Sequence of chain 1.A:
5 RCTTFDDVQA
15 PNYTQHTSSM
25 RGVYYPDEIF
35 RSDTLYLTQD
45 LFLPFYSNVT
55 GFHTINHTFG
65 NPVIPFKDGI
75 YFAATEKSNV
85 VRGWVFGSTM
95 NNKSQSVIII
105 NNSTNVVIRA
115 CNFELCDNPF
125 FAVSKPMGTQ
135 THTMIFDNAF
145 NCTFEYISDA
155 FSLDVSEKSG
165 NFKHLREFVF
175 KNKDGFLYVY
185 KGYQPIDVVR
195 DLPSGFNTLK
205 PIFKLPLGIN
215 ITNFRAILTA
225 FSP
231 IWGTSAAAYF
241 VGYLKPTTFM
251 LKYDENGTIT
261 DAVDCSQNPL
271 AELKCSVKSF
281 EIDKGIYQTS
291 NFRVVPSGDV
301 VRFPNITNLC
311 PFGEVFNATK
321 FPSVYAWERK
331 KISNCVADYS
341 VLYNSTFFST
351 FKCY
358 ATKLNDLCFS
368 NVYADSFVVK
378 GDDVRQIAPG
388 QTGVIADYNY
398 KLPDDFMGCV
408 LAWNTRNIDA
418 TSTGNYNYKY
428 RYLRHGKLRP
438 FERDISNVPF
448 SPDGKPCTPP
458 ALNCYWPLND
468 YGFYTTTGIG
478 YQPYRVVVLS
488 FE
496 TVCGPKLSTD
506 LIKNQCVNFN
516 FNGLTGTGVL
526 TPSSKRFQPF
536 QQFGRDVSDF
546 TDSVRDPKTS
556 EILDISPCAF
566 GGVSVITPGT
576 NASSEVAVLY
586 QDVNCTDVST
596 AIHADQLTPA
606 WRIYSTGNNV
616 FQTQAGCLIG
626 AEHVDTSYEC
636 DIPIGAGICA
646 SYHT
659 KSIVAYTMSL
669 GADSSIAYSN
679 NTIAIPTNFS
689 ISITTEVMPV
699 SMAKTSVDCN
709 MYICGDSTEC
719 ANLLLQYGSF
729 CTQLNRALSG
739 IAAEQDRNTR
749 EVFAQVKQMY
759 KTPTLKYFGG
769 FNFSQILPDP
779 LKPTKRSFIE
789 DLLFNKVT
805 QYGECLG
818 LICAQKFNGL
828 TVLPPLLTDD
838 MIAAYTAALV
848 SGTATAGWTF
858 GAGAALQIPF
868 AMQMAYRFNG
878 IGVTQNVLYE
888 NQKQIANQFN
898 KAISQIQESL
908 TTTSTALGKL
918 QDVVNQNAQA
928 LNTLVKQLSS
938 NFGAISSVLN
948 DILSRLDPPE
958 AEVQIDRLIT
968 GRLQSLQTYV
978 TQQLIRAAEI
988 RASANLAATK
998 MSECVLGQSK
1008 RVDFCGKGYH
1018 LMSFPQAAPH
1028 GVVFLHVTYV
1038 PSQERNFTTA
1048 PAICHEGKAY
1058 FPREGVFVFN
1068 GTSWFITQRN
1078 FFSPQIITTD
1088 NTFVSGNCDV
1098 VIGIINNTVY

The small molecule below binds the protein below.
Small molecule (SMILES): CC(=O)N[C@H]1[C@H](O[C@H]2[C@H](O)[C@@H](NC(C)=O)CO[C@@H]2CO)O[C@H](CO)[C@@H](O[C@@H]2O[C@H](CO)[C@@H](O)[C@H](O[C@H]3O[C@H](CO)[C@@H](O)[C@H](O)[C@@H]3O)[C@@H]2O)[C@@H]1O

Sequence of chain 1.B:
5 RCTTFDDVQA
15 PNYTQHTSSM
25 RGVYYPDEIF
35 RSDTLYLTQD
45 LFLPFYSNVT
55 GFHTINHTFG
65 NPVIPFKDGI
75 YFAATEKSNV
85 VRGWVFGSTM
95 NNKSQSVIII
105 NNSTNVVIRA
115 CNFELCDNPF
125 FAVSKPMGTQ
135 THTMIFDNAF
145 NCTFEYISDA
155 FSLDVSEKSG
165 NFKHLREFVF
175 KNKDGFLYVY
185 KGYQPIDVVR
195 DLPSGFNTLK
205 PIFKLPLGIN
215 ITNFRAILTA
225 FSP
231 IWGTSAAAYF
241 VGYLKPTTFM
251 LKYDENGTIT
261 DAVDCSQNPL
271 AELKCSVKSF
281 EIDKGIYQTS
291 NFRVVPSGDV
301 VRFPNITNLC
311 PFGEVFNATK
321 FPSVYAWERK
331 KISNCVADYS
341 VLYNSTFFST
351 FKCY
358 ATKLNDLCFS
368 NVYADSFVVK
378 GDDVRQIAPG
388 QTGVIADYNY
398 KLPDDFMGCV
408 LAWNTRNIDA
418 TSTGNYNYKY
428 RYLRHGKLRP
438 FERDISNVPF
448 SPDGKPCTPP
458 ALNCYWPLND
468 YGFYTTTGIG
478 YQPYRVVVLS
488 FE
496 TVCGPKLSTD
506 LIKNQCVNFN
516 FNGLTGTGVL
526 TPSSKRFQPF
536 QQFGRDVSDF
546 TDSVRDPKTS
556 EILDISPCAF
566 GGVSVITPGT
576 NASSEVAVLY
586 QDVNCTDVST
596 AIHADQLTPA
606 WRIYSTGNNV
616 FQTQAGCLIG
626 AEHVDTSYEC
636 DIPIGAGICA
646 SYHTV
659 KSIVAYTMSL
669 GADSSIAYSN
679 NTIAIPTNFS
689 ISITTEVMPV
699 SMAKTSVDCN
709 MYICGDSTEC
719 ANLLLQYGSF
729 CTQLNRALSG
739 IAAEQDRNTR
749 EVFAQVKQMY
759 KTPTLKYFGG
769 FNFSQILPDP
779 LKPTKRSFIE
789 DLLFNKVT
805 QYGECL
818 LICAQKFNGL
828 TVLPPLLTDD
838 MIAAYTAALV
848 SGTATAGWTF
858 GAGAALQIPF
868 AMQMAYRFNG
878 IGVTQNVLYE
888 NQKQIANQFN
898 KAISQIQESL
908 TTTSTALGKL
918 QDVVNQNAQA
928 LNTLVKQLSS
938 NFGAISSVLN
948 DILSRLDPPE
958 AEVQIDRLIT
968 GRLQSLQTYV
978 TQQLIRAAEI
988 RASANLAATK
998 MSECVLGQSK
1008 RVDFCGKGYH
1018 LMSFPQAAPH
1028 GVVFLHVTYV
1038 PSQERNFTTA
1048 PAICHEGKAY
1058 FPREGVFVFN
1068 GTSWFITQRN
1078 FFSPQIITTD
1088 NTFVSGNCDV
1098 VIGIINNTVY

Binding-site contacts:
Ligand atom N2 contacts residue LEU818 of chain 1.B at 4.3 Å.
Ligand atom O5 contacts residue ASN589 of chain 1.A at 2.3 Å (h-bond).
Ligand atom O7 contacts residue LEU818 of chain 1.B at 4.4 Å.
Ligand atom C8 contacts residue ASN589 of chain 1.A at 4.0 Å.
Ligand atom C6 contacts residue THR591 of chain 1.A at 3.9 Å.
Ligand atom O7 contacts residue ILE819 of chain 1.B at 4.1 Å.
Ligand atom O7 contacts residue ASN589 of chain 1.A at 3.2 Å (h-bond).
Ligand atom C8 contacts residue ILE819 of chain 1.B at 4.1 Å (hydrophobic).
Ligand atom C4 contacts residue ASN589 of chain 1.A at 4.2 Å.
Ligand atom O5 contacts residue THR591 of chain 1.A at 3.4 Å (h-bond).
Ligand atom C2 contacts residue ASN589 of chain 1.A at 2.5 Å.
Ligand atom C4 contacts residue THR591 of chain 1.A at 4.4 Å.
Ligand atom C8 contacts residue GLN617 of chain 1.A at 3.3 Å.
Ligand atom O6 contacts residue ASN589 of chain 1.A at 4.5 Å.
Ligand atom C7 contacts residue ILE819 of chain 1.B at 4.4 Å (hydrophobic).
Ligand atom C3 contacts residue ASN589 of chain 1.A at 3.8 Å.
Ligand atom C7 contacts residue LEU818 of chain 1.B at 3.8 Å (hydrophobic).
Ligand atom C7 contacts residue ASN589 of chain 1.A at 3.2 Å.
Ligand atom O7 contacts residue CYS820 of chain 1.B at 3.1 Å (h-bond).
Ligand atom C1 contacts residue ASN589 of chain 1.A at 1.4 Å.
Ligand atom C7 contacts residue CYS820 of chain 1.B at 3.7 Å (hydrophobic).
Ligand atom C8 contacts residue LEU818 of chain 1.B at 3.3 Å (hydrophobic).
Ligand atom C1 contacts residue THR591 of chain 1.A at 3.3 Å.
Ligand atom C5 contacts residue ASN589 of chain 1.A at 3.6 Å.
Ligand atom C5 contacts residue THR591 of chain 1.A at 3.3 Å.
Ligand atom O6 contacts residue THR591 of chain 1.A at 4.1 Å.
Ligand atom N2 contacts residue ASN589 of chain 1.A at 2.9 Å (h-bond).
Ligand atom C8 contacts residue CYS820 of chain 1.B at 3.5 Å (hydrophobic).